Sequence of chain 1.A:
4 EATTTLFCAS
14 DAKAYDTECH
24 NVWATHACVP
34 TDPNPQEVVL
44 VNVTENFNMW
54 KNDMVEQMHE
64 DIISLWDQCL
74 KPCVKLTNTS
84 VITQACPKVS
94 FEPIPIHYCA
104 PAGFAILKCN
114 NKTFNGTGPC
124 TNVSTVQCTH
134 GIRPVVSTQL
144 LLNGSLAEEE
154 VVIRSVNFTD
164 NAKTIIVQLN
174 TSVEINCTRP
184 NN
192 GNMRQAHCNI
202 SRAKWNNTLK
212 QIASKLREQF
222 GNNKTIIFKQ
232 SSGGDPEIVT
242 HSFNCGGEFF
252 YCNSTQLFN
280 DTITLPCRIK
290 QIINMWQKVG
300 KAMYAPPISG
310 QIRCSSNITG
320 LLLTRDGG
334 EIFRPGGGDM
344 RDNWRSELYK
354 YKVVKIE

This small molecule binds to this protein.
Small molecule (SMILES): CC(=O)N[C@@H]1[C@@H](O)[C@H](O)[C@@H](CO)O[C@H]1O

Binding-site contacts:
Ligand atom O7 contacts residue ASN173 of chain 1.A at 3.1 Å (h-bond).
Ligand atom C5 contacts residue ASN173 of chain 1.A at 3.8 Å.
Ligand atom O5 contacts residue GLU153 of chain 1.A at 4.4 Å.
Ligand atom C4 contacts residue ASN173 of chain 1.A at 4.2 Å.
Ligand atom O6 contacts residue GLU152 of chain 1.A at 2.9 Å (salt-bridge).
Ligand atom O5 contacts residue ASN173 of chain 1.A at 2.6 Å (h-bond).
Ligand atom C8 contacts residue GLN212 of chain 1.A at 3.9 Å.
Ligand atom C8 contacts residue ASN208 of chain 1.A at 4.3 Å.
Ligand atom C8 contacts residue ASN173 of chain 1.A at 4.1 Å.
Ligand atom O7 contacts residue THR174 of chain 1.A at 4.2 Å.
Ligand atom C7 contacts residue ASN173 of chain 1.A at 3.0 Å.
Ligand atom C2 contacts residue ASN173 of chain 1.A at 2.4 Å.
Ligand atom C3 contacts residue ASN173 of chain 1.A at 3.6 Å.
Ligand atom C8 contacts residue THR209 of chain 1.A at 4.3 Å.
Ligand atom C6 contacts residue GLU152 of chain 1.A at 4.0 Å.
Ligand atom C5 contacts residue GLU152 of chain 1.A at 4.1 Å.
Ligand atom C1 contacts residue ASN173 of chain 1.A at 1.4 Å.
Ligand atom N2 contacts residue ASN173 of chain 1.A at 2.6 Å (h-bond).
Ligand atom O5 contacts residue GLU152 of chain 1.A at 3.5 Å (salt-bridge).